Binding-site contacts:
Ligand atom ND contacts residue MET350 of chain 1.B at 3.0 Å (h-bond).
Ligand atom O2P contacts residue TYR69 of chain 1.A at 2.5 Å (h-bond).
Ligand atom OG contacts residue TYR321 of chain 1.B at 2.8 Å (h-bond).
Ligand atom O1P contacts residue ILE259 of chain 1.A at 3.6 Å.
Ligand atom C5A contacts residue ARG256 of chain 1.A at 3.2 Å.
Ligand atom O2P contacts residue GLY258 of chain 1.A at 3.4 Å.
Ligand atom O contacts residue ARG167 of chain 1.A at 3.0 Å (salt-bridge).
Ligand atom O contacts residue ALA349 of chain 1.B at 3.7 Å.
Ligand atom C contacts residue TYR302 of chain 1.B at 2.8 Å (hydrophobic).
Ligand atom ND contacts residue TYR302 of chain 1.B at 3.2 Å.
Ligand atom C4 contacts residue LYS65 of chain 1.A at 3.7 Å.
Ligand atom N contacts residue TYR302 of chain 1.B at 3.0 Å (h-bond).
Ligand atom O4P contacts residue ASN240 of chain 1.A at 3.6 Å.
Ligand atom P contacts residue TYR393 of chain 1.A at 3.7 Å.
Ligand atom C4 contacts residue HIS200 of chain 1.A at 3.7 Å.
Ligand atom CA contacts residue LYS65 of chain 1.A at 3.2 Å.
Ligand atom ND contacts residue ALA349 of chain 1.B at 3.6 Å.
Ligand atom N1 contacts residue ARG256 of chain 1.A at 2.8 Å (salt-bridge).
Ligand atom O1P contacts residue ARG256 of chain 1.A at 3.3 Å (salt-bridge).
Ligand atom C6 contacts residue ARG256 of chain 1.A at 3.2 Å.
Ligand atom C4A contacts residue TYR69 of chain 1.A at 3.1 Å (hydrophobic).
Ligand atom C2A contacts residue TRP115 of chain 1.A at 3.6 Å (hydrophobic).
Ligand atom CB contacts residue TYR393 of chain 1.A at 3.4 Å (hydrophobic).
Ligand atom C5A contacts residue TYR69 of chain 1.A at 3.5 Å (hydrophobic).
Ligand atom O2P contacts residue ILE259 of chain 1.A at 2.8 Å (h-bond).
Ligand atom CA contacts residue TYR302 of chain 1.B at 3.4 Å (hydrophobic).
Ligand atom P contacts residue SER241 of chain 1.A at 3.6 Å.
Ligand atom O4P contacts residue TYR69 of chain 1.A at 3.6 Å.
Ligand atom O1P contacts residue ASN240 of chain 1.A at 3.7 Å.
Ligand atom C2A contacts residue TRP198 of chain 1.A at 3.3 Å (hydrophobic).
Ligand atom O2P contacts residue TYR393 of chain 1.A at 3.4 Å.
Ligand atom O1P contacts residue PRO257 of chain 1.A at 3.5 Å.
Ligand atom C4A contacts residue LYS65 of chain 1.A at 3.4 Å.
Ligand atom C contacts residue MET350 of chain 1.B at 3.6 Å (hydrophobic).
Ligand atom O3P contacts residue TYR393 of chain 1.A at 2.5 Å (h-bond).
Ligand atom C5A contacts residue GLY258 of chain 1.A at 3.7 Å.
Ligand atom O contacts residue TYR302 of chain 1.B at 2.8 Å (h-bond).
Ligand atom O1P contacts residue SER241 of chain 1.A at 2.6 Å (h-bond).
Ligand atom C3 contacts residue HIS200 of chain 1.A at 3.7 Å.
Ligand atom O1P contacts residue GLY258 of chain 1.A at 2.7 Å (h-bond).

Sequence of chain 1.B:
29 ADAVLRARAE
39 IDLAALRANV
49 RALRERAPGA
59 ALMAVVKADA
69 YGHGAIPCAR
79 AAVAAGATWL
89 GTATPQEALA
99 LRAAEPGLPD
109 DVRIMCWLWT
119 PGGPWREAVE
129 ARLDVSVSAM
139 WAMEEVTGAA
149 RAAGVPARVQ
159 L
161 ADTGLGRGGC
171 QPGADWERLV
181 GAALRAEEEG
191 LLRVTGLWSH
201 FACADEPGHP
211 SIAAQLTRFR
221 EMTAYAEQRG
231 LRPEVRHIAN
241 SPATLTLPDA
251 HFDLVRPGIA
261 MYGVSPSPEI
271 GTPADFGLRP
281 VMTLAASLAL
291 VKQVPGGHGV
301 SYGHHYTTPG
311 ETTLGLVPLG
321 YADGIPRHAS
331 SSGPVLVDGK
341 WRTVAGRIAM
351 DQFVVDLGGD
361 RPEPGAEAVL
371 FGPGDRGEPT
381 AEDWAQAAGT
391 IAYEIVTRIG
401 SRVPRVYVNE

The protein below binds the small molecule below.
Small molecule (SMILES): Cc1ncc(COP(=O)(O)O)c(CN[C@@H]2CONC2=O)c1O

Sequence of chain 1.A:
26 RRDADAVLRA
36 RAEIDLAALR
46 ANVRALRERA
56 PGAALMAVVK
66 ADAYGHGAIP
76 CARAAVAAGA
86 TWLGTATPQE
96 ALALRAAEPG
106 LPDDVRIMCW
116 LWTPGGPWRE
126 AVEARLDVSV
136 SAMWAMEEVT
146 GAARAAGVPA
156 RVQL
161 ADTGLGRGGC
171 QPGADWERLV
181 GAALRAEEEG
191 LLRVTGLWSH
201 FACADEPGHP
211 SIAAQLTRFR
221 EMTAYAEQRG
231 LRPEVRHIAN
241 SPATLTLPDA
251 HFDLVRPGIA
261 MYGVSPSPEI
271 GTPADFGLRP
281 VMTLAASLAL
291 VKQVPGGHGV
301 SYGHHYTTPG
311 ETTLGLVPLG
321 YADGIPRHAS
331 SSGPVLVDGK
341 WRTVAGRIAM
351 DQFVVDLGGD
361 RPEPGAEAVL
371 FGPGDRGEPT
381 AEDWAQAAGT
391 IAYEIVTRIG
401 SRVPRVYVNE